Binding-site contacts:
Ligand atom C5 contacts residue PRO204 of chain 1.B at 3.6 Å (hydrophobic).
Ligand atom O3' contacts residue DA1 of chain 1.LB at 1.6 Å.
Ligand atom C2 contacts residue PRO204 of chain 1.B at 4.3 Å (hydrophobic).
Ligand atom C2' contacts residue DA1 of chain 1.LB at 2.9 Å.
Ligand atom C4 contacts residue PRO204 of chain 1.B at 3.8 Å (hydrophobic).
Ligand atom C5 contacts residue ASP202 of chain 1.B at 3.1 Å.
Ligand atom N1 contacts residue PRO204 of chain 1.B at 4.2 Å.
Ligand atom C1' contacts residue DA1 of chain 1.LB at 3.9 Å.
Ligand atom N4 contacts residue PRO204 of chain 1.B at 4.2 Å.
Ligand atom C2 contacts residue DA1 of chain 1.LB at 4.2 Å.
Ligand atom C2' contacts residue PRO204 of chain 1.B at 4.0 Å (hydrophobic).
Ligand atom C4 contacts residue ASP202 of chain 1.B at 3.0 Å.
Ligand atom C4' contacts residue DA1 of chain 1.LB at 4.0 Å.
Ligand atom C5 contacts residue VAL203 of chain 1.B at 3.8 Å (hydrophobic).
Ligand atom N3 contacts residue ASP202 of chain 1.B at 4.2 Å.
Ligand atom C4 contacts residue VAL203 of chain 1.B at 4.1 Å (hydrophobic).
Ligand atom N3 contacts residue PRO204 of chain 1.B at 4.0 Å.
Ligand atom O2 contacts residue DA1 of chain 1.LB at 3.4 Å (h-bond).
Ligand atom N4 contacts residue VAL203 of chain 1.B at 3.4 Å (h-bond).
Ligand atom N4 contacts residue ASP202 of chain 1.B at 2.4 Å (salt-bridge).
Ligand atom C6 contacts residue PRO204 of chain 1.B at 3.9 Å (hydrophobic).
Ligand atom C3' contacts residue DA1 of chain 1.LB at 2.6 Å.
Ligand atom C6 contacts residue ASP202 of chain 1.B at 4.3 Å.
Ligand atom C5' contacts residue PRO204 of chain 1.B at 4.5 Å (hydrophobic).

Sequence of chain 1.B:
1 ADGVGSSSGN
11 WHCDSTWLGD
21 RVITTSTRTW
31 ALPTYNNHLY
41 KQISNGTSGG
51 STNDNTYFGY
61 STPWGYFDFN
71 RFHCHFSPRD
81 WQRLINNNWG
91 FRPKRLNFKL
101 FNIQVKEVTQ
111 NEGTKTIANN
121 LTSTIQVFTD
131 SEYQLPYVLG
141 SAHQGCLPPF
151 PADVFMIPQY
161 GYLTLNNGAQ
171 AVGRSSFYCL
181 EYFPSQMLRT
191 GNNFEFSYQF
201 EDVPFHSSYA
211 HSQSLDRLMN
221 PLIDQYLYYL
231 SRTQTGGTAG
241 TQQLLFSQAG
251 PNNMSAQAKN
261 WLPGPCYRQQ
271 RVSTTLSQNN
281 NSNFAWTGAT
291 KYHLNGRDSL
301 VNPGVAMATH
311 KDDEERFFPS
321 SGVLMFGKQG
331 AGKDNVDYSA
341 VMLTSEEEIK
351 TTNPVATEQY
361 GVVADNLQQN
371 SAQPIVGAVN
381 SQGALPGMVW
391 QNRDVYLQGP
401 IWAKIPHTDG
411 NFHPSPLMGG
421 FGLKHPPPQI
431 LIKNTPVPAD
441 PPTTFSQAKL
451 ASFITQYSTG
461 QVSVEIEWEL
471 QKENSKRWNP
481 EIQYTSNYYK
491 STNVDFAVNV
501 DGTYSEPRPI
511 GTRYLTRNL

This protein binds this small molecule.
Small molecule (SMILES): Nc1ccn([C@H]2C[C@H](O)[C@@H](COP(=O)(O)O)O2)c(=O)n1